The protein below binds the small molecule below.
Small molecule (SMILES): CC1=N[C@@H]2[C@@H](O)[C@H](O)[C@@H](CO)O[C@@H]2S1

Sequence of chain 1.E:
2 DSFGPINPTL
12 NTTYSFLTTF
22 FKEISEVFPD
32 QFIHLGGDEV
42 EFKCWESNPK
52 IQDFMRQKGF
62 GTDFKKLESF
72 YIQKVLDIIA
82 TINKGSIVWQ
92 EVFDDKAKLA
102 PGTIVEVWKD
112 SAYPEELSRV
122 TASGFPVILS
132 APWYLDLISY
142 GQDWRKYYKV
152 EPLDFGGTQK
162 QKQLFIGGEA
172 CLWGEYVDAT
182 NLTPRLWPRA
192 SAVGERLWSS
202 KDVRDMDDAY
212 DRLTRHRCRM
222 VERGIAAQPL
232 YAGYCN

Sequence of chain 1.B:
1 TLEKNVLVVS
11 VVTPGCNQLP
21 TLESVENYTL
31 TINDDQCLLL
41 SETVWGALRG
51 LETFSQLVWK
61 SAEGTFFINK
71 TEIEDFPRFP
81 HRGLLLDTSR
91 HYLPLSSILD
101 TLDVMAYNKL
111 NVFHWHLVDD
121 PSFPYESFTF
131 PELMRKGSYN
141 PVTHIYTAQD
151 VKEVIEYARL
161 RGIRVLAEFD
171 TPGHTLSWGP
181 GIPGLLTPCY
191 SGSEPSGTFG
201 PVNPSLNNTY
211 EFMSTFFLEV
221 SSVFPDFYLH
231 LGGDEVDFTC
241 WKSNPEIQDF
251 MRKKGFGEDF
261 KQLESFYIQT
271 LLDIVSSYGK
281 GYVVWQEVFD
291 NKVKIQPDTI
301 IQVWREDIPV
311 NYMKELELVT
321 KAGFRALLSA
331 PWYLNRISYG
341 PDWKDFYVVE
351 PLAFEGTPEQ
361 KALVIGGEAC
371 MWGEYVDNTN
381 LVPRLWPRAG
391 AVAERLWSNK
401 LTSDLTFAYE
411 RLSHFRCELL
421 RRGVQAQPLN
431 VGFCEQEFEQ

Sequence of chain 1.D:
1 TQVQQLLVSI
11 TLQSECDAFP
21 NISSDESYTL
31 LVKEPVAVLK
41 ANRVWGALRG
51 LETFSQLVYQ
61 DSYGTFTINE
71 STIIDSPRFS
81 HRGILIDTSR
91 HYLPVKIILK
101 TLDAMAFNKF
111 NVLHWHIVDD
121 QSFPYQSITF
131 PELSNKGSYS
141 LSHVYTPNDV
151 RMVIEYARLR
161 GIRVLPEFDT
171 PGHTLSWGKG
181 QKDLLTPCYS

Binding-site contacts:
Ligand atom C8 contacts residue TRP174 of chain 1.E at 3.3 Å (hydrophobic).
Ligand atom C7 contacts residue TYR135 of chain 1.E at 3.6 Å (hydrophobic).
Ligand atom N2 contacts residue GLU40 of chain 1.E at 3.6 Å (salt-bridge).
Ligand atom C1 contacts residue GLU40 of chain 1.E at 3.8 Å.
Ligand atom O4 contacts residue TRP174 of chain 1.E at 3.4 Å.
Ligand atom O6 contacts residue ASP137 of chain 1.E at 2.7 Å (salt-bridge).
Ligand atom C4 contacts residue ARG90 of chain 1.D at 3.3 Å.
Ligand atom O6 contacts residue TRP174 of chain 1.E at 3.7 Å.
Ligand atom C7 contacts residue ASP39 of chain 1.E at 3.7 Å.
Ligand atom O3 contacts residue ASP39 of chain 1.E at 3.9 Å.
Ligand atom O3 contacts residue HIS173 of chain 1.D at 3.0 Å.
Ligand atom C8 contacts residue TYR135 of chain 1.E at 3.4 Å (hydrophobic).
Ligand atom S1 contacts residue TRP109 of chain 1.E at 3.6 Å.
Ligand atom C5 contacts residue GLU176 of chain 1.E at 4.0 Å.
Ligand atom C2 contacts residue GLU40 of chain 1.E at 3.1 Å.
Ligand atom C3 contacts residue ARG90 of chain 1.D at 3.5 Å.
Ligand atom O3 contacts residue ARG90 of chain 1.D at 2.9 Å (salt-bridge).
Ligand atom C8 contacts residue TRP90 of chain 1.E at 3.5 Å (hydrophobic).
Ligand atom C8 contacts residue TRP109 of chain 1.E at 3.7 Å (hydrophobic).
Ligand atom O4 contacts residue ARG90 of chain 1.D at 2.2 Å (salt-bridge).
Ligand atom C2 contacts residue ASP39 of chain 1.E at 3.6 Å.
Ligand atom C4 contacts residue GLU176 of chain 1.E at 3.5 Å.
Ligand atom O6 contacts residue TYR339 of chain 1.B at 3.7 Å.
Ligand atom O3 contacts residue GLU40 of chain 1.E at 3.5 Å (salt-bridge).
Ligand atom C4 contacts residue TRP174 of chain 1.E at 4.0 Å (hydrophobic).
Ligand atom C7 contacts residue TRP174 of chain 1.E at 3.3 Å (hydrophobic).
Ligand atom N2 contacts residue ASP39 of chain 1.E at 2.8 Å (salt-bridge).
Ligand atom O3 contacts residue TRP174 of chain 1.E at 3.8 Å.
Ligand atom S1 contacts residue TRP174 of chain 1.E at 3.7 Å.
Ligand atom C3 contacts residue GLU40 of chain 1.E at 3.9 Å.
Ligand atom C5 contacts residue TRP174 of chain 1.E at 4.0 Å (hydrophobic).
Ligand atom O4 contacts residue GLU176 of chain 1.E at 2.9 Å (salt-bridge).
Ligand atom C6 contacts residue GLU176 of chain 1.E at 3.2 Å.
Ligand atom O6 contacts residue GLU176 of chain 1.E at 3.3 Å (salt-bridge).
Ligand atom N2 contacts residue TRP174 of chain 1.E at 3.9 Å.
Ligand atom S1 contacts residue TYR135 of chain 1.E at 2.7 Å (h-bond).
Ligand atom C3 contacts residue TRP174 of chain 1.E at 3.6 Å (hydrophobic).
Ligand atom C1 contacts residue TRP109 of chain 1.E at 3.8 Å (hydrophobic).
Ligand atom C7 contacts residue TRP109 of chain 1.E at 3.9 Å (hydrophobic).
Ligand atom C6 contacts residue ASP137 of chain 1.E at 4.1 Å.